Sequence of chain 1.A:
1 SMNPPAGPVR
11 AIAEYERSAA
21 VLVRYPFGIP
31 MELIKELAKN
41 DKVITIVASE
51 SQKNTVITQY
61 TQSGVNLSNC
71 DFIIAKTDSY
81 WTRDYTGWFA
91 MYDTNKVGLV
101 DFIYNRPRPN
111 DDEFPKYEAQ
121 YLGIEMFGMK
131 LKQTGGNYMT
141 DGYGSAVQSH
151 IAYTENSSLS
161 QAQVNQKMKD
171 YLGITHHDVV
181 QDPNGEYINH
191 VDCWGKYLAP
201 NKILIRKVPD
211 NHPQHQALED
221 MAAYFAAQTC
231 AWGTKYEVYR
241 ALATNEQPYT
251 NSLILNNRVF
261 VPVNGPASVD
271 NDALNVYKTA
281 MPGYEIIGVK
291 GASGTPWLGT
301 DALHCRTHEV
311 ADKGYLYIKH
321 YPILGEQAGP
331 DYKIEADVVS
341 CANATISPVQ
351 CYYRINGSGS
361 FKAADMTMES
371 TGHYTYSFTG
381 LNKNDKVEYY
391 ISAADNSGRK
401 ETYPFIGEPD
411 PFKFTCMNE

Binding-site contacts:
Ligand atom CD contacts residue CYS305 of chain 1.A at 3.3 Å (hydrophobic).
Ligand atom OXT contacts residue ALA1 of chain 1.B at 3.3 Å (h-bond).
Ligand atom N contacts residue ALA1 of chain 1.B at 1.3 Å.
Ligand atom CA contacts residue TRP81 of chain 1.A at 3.5 Å (hydrophobic).
Ligand atom NE contacts residue ASP84 of chain 1.A at 2.9 Å (salt-bridge).
Ligand atom CA contacts residue ALA1 of chain 1.B at 2.5 Å (hydrophobic).
Ligand atom CZ contacts residue ASP192 of chain 1.A at 3.7 Å.
Ligand atom CZ contacts residue ASP84 of chain 1.A at 3.8 Å.
Ligand atom O contacts residue ILE188 of chain 1.A at 3.8 Å.
Ligand atom NE contacts residue HIS190 of chain 1.A at 3.6 Å (h-bond).
Ligand atom OXT contacts residue ARG106 of chain 1.A at 2.8 Å (salt-bridge).
Ligand atom CG contacts residue ASP84 of chain 1.A at 3.3 Å.
Ligand atom CA contacts residue TYR187 of chain 1.A at 3.7 Å (hydrophobic).
Ligand atom CB contacts residue ALA1 of chain 1.B at 3.7 Å (hydrophobic).
Ligand atom C contacts residue ALA1 of chain 1.B at 2.9 Å (hydrophobic).
Ligand atom NH1 contacts residue ASP192 of chain 1.A at 2.8 Å (salt-bridge).
Ligand atom NH1 contacts residue HIS190 of chain 1.A at 3.4 Å (h-bond).
Ligand atom CD contacts residue THR300 of chain 1.A at 3.7 Å.
Ligand atom N contacts residue TYR187 of chain 1.A at 3.4 Å (h-bond).
Ligand atom NH1 contacts residue ARG83 of chain 1.A at 3.8 Å.
Ligand atom CB contacts residue ILE188 of chain 1.A at 3.8 Å (hydrophobic).
Ligand atom CB contacts residue TYR187 of chain 1.A at 3.8 Å (hydrophobic).
Ligand atom CZ contacts residue CYS305 of chain 1.A at 1.7 Å (hydrophobic).
Ligand atom O contacts residue ALA1 of chain 1.B at 3.2 Å (h-bond).
Ligand atom CB contacts residue TRP81 of chain 1.A at 3.6 Å (hydrophobic).
Ligand atom OXT contacts residue ARG108 of chain 1.A at 2.9 Å (salt-bridge).
Ligand atom NH1 contacts residue ASP84 of chain 1.A at 3.0 Å (salt-bridge).
Ligand atom CD contacts residue ILE188 of chain 1.A at 3.5 Å (hydrophobic).
Ligand atom CG contacts residue TRP81 of chain 1.A at 3.8 Å (hydrophobic).
Ligand atom CG contacts residue ILE188 of chain 1.A at 3.6 Å (hydrophobic).
Ligand atom NH1 contacts residue GLY136 of chain 1.A at 3.4 Å.
Ligand atom NH1 contacts residue CYS305 of chain 1.A at 2.6 Å (h-bond).
Ligand atom N contacts residue TRP81 of chain 1.A at 3.4 Å.
Ligand atom C contacts residue ARG106 of chain 1.A at 3.6 Å.
Ligand atom C contacts residue TYR187 of chain 1.A at 3.6 Å (hydrophobic).
Ligand atom CD contacts residue ASP84 of chain 1.A at 3.6 Å.
Ligand atom O contacts residue ARG106 of chain 1.A at 3.1 Å (salt-bridge).
Ligand atom NE contacts residue CYS305 of chain 1.A at 2.8 Å (h-bond).
Ligand atom CZ contacts residue HIS190 of chain 1.A at 3.8 Å.
Ligand atom O contacts residue TYR187 of chain 1.A at 2.7 Å (h-bond).

The protein below binds the small molecule below.
Small molecule (SMILES): NC(=[NH2+])NCCC[C@H](N)C(=O)O